Binding-site contacts:
Ligand atom C23 contacts residue ASN64 of chain 1.C at 3.6 Å.
Ligand atom C5 contacts residue HIS91 of chain 1.C at 3.7 Å.
Ligand atom C34 contacts residue PRO201 of chain 1.C at 3.4 Å (hydrophobic).
Ligand atom C18 contacts residue ALA129 of chain 1.C at 3.4 Å (hydrophobic).
Ligand atom C27 contacts residue THR199 of chain 1.C at 3.6 Å.
Ligand atom C28 contacts residue THR199 of chain 1.C at 3.6 Å.
Ligand atom S1 contacts residue ZN1 of chain 1.K at 3.1 Å.
Ligand atom N4 contacts residue HIS91 of chain 1.C at 3.5 Å (h-bond).
Ligand atom O16 contacts residue GLN89 of chain 1.C at 2.9 Å (h-bond).
Ligand atom O15 contacts residue THR88 of chain 1.C at 3.6 Å.
Ligand atom N4 contacts residue HIS117 of chain 1.C at 3.5 Å (h-bond).
Ligand atom O2 contacts residue HIS117 of chain 1.C at 3.2 Å (h-bond).
Ligand atom O29 contacts residue EDO1 of chain 1.L at 3.0 Å (h-bond).
Ligand atom O2 contacts residue HIS91 of chain 1.C at 3.4 Å.
Ligand atom C25 contacts residue HIS91 of chain 1.C at 3.4 Å.
Ligand atom O15 contacts residue GLN89 of chain 1.C at 3.5 Å (h-bond).
Ligand atom F12 contacts residue LEU139 of chain 1.C at 3.5 Å.
Ligand atom C24 contacts residue ASN64 of chain 1.C at 3.5 Å.
Ligand atom O15 contacts residue VAL119 of chain 1.C at 3.4 Å.
Ligand atom O3 contacts residue LEU197 of chain 1.C at 3.5 Å.
Ligand atom F13 contacts residue THR199 of chain 1.C at 3.3 Å.
Ligand atom C35 contacts residue LEU197 of chain 1.C at 3.5 Å (hydrophobic).
Ligand atom O2 contacts residue ZN1 of chain 1.K at 2.9 Å.
Ligand atom O3 contacts residue TRP208 of chain 1.C at 3.6 Å.
Ligand atom C34 contacts residue PRO200 of chain 1.C at 3.6 Å (hydrophobic).
Ligand atom C35 contacts residue PRO200 of chain 1.C at 3.5 Å (hydrophobic).
Ligand atom O29 contacts residue TRP4 of chain 1.C at 3.6 Å.
Ligand atom C6 contacts residue VAL119 of chain 1.C at 3.6 Å (hydrophobic).
Ligand atom N4 contacts residue THR198 of chain 1.C at 2.6 Å (h-bond).
Ligand atom N4 contacts residue ZN1 of chain 1.K at 2.1 Å.
Ligand atom O3 contacts residue THR198 of chain 1.C at 3.1 Å (h-bond).
Ligand atom C26 contacts residue SER67 of chain 1.C at 3.4 Å.
Ligand atom F12 contacts residue VAL119 of chain 1.C at 2.8 Å.
Ligand atom N4 contacts residue HIS93 of chain 1.C at 3.3 Å (h-bond).
Ligand atom C10 contacts residue HIS91 of chain 1.C at 3.4 Å.
Ligand atom C34 contacts residue LEU197 of chain 1.C at 3.6 Å (hydrophobic).
Ligand atom C7 contacts residue VAL119 of chain 1.C at 3.3 Å (hydrophobic).
Ligand atom F13 contacts residue HIS91 of chain 1.C at 3.3 Å.
Ligand atom F11 contacts residue VAL141 of chain 1.C at 3.2 Å.
Ligand atom C18 contacts residue SER133 of chain 1.C at 3.6 Å.

Sequence of chain 1.C:
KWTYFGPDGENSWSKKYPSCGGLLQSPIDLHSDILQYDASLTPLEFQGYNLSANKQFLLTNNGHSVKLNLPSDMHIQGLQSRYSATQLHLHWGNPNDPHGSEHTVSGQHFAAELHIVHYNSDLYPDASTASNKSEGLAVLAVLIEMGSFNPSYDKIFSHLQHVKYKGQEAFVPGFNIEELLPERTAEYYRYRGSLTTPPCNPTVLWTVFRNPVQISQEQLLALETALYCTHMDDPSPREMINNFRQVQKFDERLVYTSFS

The protein below binds the small molecule below.
Small molecule (SMILES): NS(=O)(=O)c1c(F)c(F)c(S(=O)(=O)CCO)c(N[C@H](c2ccccc2)[C@@H](O)c2ccccc2)c1F